The protein below binds the small molecule below.
Small molecule (SMILES): Nc1ccn([C@H]2C[C@H](O[P](=O)(O)OC[C@H]3O[C@@H](n4cnc5c(=O)nc(N)[nH]c54)C[C@@H]3O[P](=O)(O)OC[C@H]3O[C@@H](n4ccc(N)nc4=O)C[C@@H]3O[P](=O)(O)OC[C@H]3O[C@@H](n4cnc5c(=O)nc(N)[nH]c54)C[C@@H]3O[P](=O)(O)OC[C@H]3O[C@@H](n4ccc(N)nc4=O)C[C@@H]3O[P](=O)(O)OC[C@H]3O[C@@H](n4cnc5c(=O)nc(N)[nH]c54)C[C@@H]3O)[C@@H](COP(=O)=O)O2)c(=O)n1

Sequence of chain 1.D:
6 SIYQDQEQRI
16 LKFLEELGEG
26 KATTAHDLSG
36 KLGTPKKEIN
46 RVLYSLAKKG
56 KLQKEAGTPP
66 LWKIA

Binding-site contacts:
Ligand atom O2 contacts residue DG5 of chain 1.B at 2.9 Å (h-bond).
Ligand atom O6 contacts residue DC6 of chain 1.B at 2.9 Å (h-bond).
Ligand atom N2 contacts residue DC4 of chain 1.B at 2.9 Å (h-bond).
Ligand atom N3 contacts residue DG3 of chain 1.B at 2.9 Å (h-bond).
Ligand atom OP2 contacts residue PRO64 of chain 1.D at 3.4 Å.
Ligand atom N1 contacts residue DC6 of chain 1.B at 2.9 Å (h-bond).
Ligand atom N3 contacts residue DC6 of chain 1.B at 3.5 Å (h-bond).
Ligand atom N1 contacts residue DC4 of chain 1.B at 3.0 Å (h-bond).
Ligand atom OP2 contacts residue LYS42 of chain 1.D at 3.2 Å.
Ligand atom O5' contacts residue PRO64 of chain 1.D at 3.4 Å.
Ligand atom C4 contacts residue DC6 of chain 1.B at 3.4 Å.
Ligand atom O2 contacts residue DG7 of chain 1.B at 2.9 Å (h-bond).
Ligand atom N4 contacts residue DG5 of chain 1.B at 3.1 Å (h-bond).
Ligand atom O4' contacts residue THR63 of chain 1.D at 3.2 Å (h-bond).
Ligand atom N1 contacts residue DC2 of chain 1.B at 2.8 Å (h-bond).
Ligand atom N4 contacts residue DG3 of chain 1.B at 2.8 Å (h-bond).
Ligand atom O3' contacts residue ARG46 of chain 1.D at 3.3 Å.
Ligand atom O6 contacts residue DG5 of chain 1.B at 3.3 Å (h-bond).
Ligand atom OP1 contacts residue LYS41 of chain 1.D at 2.8 Å (salt-bridge).
Ligand atom OP1 contacts residue ASN45 of chain 1.D at 2.8 Å (h-bond).
Ligand atom O6 contacts residue DC4 of chain 1.B at 3.1 Å (h-bond).
Ligand atom N4 contacts residue DC6 of chain 1.B at 3.4 Å.
Ligand atom OP1 contacts residue TYR49 of chain 1.D at 2.7 Å (h-bond).
Ligand atom O2 contacts residue DG3 of chain 1.B at 2.9 Å (h-bond).
Ligand atom O4' contacts residue ASN45 of chain 1.D at 3.3 Å.
Ligand atom O2 contacts residue DC2 of chain 1.B at 3.3 Å (h-bond).
Ligand atom O5' contacts residue ASN45 of chain 1.D at 3.3 Å.
Ligand atom N2 contacts residue DC2 of chain 1.B at 2.8 Å (h-bond).
Ligand atom O6 contacts residue DG3 of chain 1.B at 3.2 Å (h-bond).
Ligand atom OP1 contacts residue ARG46 of chain 1.D at 2.6 Å (salt-bridge).
Ligand atom N4 contacts residue DG7 of chain 1.B at 2.9 Å (h-bond).
Ligand atom N3 contacts residue DG7 of chain 1.B at 3.0 Å (h-bond).
Ligand atom N4 contacts residue DC4 of chain 1.B at 3.4 Å.
Ligand atom OP1 contacts residue PRO64 of chain 1.D at 3.4 Å.
Ligand atom N3 contacts residue DG5 of chain 1.B at 3.0 Å (h-bond).
Ligand atom O5' contacts residue THR63 of chain 1.D at 3.1 Å (h-bond).
Ligand atom N2 contacts residue DC6 of chain 1.B at 2.8 Å (h-bond).
Ligand atom O6 contacts residue DC2 of chain 1.B at 2.8 Å (h-bond).
Ligand atom C4 contacts residue DC4 of chain 1.B at 3.4 Å.
Ligand atom OP2 contacts residue LYS42 of chain 1.D at 2.7 Å (salt-bridge).